Binding-site contacts:
Ligand atom O3' contacts residue ASN13 of chain 1.K at 3.1 Å (h-bond).
Ligand atom PB contacts residue CZF1 of chain 1.ZC at 3.5 Å.
Ligand atom PB contacts residue MG1 of chain 1.XC at 3.4 Å.
Ligand atom O1B contacts residue CZF1 of chain 1.ZC at 2.7 Å (h-bond).
Ligand atom N3 contacts residue ASN13 of chain 1.K at 3.0 Å (h-bond).
Ligand atom C1' contacts residue PHE51 of chain 1.L at 3.3 Å (hydrophobic).
Ligand atom O3G contacts residue CZF1 of chain 1.ZC at 2.3 Å (h-bond).
Ligand atom O2A contacts residue ARG227 of chain 1.I at 2.9 Å (salt-bridge).
Ligand atom O2B contacts residue LYS271 of chain 1.L at 2.4 Å (salt-bridge).
Ligand atom N9 contacts residue ARG227 of chain 1.I at 3.4 Å (salt-bridge).
Ligand atom PG contacts residue MG1 of chain 1.XC at 3.2 Å.
Ligand atom O1G contacts residue LYS271 of chain 1.L at 3.4 Å (salt-bridge).
Ligand atom C3' contacts residue VAL50 of chain 1.L at 3.3 Å (hydrophobic).
Ligand atom C6 contacts residue ARG227 of chain 1.I at 3.5 Å.
Ligand atom O3G contacts residue MG1 of chain 1.XC at 1.9 Å.
Ligand atom O6 contacts residue ARG266 of chain 1.L at 3.2 Å.
Ligand atom C2 contacts residue ASN13 of chain 1.K at 3.3 Å.
Ligand atom N3A contacts residue CZF1 of chain 1.ZC at 3.2 Å (h-bond).
Ligand atom O1B contacts residue MG1 of chain 1.XC at 2.0 Å.
Ligand atom N2 contacts residue ASP224 of chain 1.I at 3.5 Å (salt-bridge).
Ligand atom N1 contacts residue ARG227 of chain 1.I at 3.5 Å.
Ligand atom C5 contacts residue ARG227 of chain 1.I at 3.4 Å.
Ligand atom N7 contacts residue ARG227 of chain 1.I at 3.4 Å (salt-bridge).
Ligand atom O1G contacts residue ARG246 of chain 1.I at 3.0 Å (salt-bridge).
Ligand atom C4 contacts residue ARG227 of chain 1.I at 3.2 Å.
Ligand atom O3' contacts residue VAL50 of chain 1.L at 2.6 Å (h-bond).
Ligand atom PB contacts residue LYS271 of chain 1.L at 3.5 Å.
Ligand atom PG contacts residue CZF1 of chain 1.ZC at 3.4 Å.
Ligand atom O1A contacts residue HIS270 of chain 1.L at 2.6 Å (h-bond).
Ligand atom O2B contacts residue HIS270 of chain 1.L at 3.3 Å (h-bond).
Ligand atom O4' contacts residue ASN13 of chain 1.K at 3.4 Å.
Ligand atom O3B contacts residue LYS271 of chain 1.L at 3.4 Å (salt-bridge).
Ligand atom O2B contacts residue CZF1 of chain 1.ZC at 3.5 Å.
Ligand atom O2G contacts residue ARG246 of chain 1.I at 2.2 Å (salt-bridge).
Ligand atom O3G contacts residue LYS417 of chain 1.I at 3.4 Å (salt-bridge).
Ligand atom N2 contacts residue ASN13 of chain 1.K at 2.8 Å (h-bond).
Ligand atom C2' contacts residue PHE51 of chain 1.L at 3.5 Å (hydrophobic).
Ligand atom O6 contacts residue ASN252 of chain 1.I at 3.1 Å (h-bond).
Ligand atom O2A contacts residue LYS248 of chain 1.I at 2.5 Å (salt-bridge).
Ligand atom O4' contacts residue ARG227 of chain 1.I at 3.3 Å (salt-bridge).

The small molecule below binds the protein below.
Small molecule (SMILES): Nc1nc2c(ncn2[C@H]2C[C@H](O)[C@@H](CO[P](=O)(O)N[P](=O)(O)OP(=O)(O)O)O2)c(=O)[nH]1

Sequence of chain 1.I:
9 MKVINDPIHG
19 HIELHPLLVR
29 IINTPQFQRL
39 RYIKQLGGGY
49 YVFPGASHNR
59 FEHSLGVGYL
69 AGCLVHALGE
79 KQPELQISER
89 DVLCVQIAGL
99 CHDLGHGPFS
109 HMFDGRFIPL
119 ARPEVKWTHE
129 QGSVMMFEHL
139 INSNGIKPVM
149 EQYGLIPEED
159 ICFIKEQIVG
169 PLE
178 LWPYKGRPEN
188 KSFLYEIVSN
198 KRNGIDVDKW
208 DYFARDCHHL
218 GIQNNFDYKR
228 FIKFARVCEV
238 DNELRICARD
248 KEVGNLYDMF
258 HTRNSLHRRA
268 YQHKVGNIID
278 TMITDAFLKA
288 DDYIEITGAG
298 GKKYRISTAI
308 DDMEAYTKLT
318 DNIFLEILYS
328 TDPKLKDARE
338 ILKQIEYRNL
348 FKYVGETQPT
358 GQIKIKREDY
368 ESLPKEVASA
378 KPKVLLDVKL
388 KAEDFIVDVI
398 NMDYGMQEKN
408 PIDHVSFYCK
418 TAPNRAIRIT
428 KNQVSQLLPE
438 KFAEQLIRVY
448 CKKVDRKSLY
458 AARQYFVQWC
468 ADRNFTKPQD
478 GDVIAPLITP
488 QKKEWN

Sequence of chain 1.K:
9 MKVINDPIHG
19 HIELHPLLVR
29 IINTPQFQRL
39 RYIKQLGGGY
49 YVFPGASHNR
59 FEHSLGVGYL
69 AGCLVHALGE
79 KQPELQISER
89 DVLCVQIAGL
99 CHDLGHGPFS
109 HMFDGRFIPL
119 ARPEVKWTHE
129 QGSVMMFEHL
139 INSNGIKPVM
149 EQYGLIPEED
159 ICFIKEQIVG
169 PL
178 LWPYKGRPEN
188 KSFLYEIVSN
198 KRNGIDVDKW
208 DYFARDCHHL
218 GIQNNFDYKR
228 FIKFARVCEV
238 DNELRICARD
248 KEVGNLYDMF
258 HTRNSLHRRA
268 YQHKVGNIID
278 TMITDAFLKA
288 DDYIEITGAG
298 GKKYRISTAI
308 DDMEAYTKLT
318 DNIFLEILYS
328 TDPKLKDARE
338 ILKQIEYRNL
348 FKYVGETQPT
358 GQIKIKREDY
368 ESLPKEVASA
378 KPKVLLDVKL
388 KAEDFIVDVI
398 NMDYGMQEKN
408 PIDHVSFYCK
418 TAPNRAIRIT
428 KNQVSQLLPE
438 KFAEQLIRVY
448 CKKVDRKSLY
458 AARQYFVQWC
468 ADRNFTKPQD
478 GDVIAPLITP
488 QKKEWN

Sequence of chain 1.L:
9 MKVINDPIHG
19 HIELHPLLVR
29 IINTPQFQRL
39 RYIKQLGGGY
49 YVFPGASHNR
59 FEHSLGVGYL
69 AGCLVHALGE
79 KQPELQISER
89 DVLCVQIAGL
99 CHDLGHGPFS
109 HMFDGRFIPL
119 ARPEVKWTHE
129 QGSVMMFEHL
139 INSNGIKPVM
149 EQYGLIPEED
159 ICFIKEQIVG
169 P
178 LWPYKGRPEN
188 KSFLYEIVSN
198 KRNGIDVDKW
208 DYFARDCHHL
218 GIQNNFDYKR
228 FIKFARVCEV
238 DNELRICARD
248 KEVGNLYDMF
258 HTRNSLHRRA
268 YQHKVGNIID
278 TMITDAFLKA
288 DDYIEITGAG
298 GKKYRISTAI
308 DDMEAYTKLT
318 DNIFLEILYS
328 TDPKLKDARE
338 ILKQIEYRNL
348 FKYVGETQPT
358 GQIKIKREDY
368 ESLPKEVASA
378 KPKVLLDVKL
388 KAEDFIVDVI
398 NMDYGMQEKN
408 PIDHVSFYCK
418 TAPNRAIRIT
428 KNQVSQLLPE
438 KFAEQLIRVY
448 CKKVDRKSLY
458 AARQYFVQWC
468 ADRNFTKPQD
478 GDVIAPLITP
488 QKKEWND